Sequence of chain 1.A:
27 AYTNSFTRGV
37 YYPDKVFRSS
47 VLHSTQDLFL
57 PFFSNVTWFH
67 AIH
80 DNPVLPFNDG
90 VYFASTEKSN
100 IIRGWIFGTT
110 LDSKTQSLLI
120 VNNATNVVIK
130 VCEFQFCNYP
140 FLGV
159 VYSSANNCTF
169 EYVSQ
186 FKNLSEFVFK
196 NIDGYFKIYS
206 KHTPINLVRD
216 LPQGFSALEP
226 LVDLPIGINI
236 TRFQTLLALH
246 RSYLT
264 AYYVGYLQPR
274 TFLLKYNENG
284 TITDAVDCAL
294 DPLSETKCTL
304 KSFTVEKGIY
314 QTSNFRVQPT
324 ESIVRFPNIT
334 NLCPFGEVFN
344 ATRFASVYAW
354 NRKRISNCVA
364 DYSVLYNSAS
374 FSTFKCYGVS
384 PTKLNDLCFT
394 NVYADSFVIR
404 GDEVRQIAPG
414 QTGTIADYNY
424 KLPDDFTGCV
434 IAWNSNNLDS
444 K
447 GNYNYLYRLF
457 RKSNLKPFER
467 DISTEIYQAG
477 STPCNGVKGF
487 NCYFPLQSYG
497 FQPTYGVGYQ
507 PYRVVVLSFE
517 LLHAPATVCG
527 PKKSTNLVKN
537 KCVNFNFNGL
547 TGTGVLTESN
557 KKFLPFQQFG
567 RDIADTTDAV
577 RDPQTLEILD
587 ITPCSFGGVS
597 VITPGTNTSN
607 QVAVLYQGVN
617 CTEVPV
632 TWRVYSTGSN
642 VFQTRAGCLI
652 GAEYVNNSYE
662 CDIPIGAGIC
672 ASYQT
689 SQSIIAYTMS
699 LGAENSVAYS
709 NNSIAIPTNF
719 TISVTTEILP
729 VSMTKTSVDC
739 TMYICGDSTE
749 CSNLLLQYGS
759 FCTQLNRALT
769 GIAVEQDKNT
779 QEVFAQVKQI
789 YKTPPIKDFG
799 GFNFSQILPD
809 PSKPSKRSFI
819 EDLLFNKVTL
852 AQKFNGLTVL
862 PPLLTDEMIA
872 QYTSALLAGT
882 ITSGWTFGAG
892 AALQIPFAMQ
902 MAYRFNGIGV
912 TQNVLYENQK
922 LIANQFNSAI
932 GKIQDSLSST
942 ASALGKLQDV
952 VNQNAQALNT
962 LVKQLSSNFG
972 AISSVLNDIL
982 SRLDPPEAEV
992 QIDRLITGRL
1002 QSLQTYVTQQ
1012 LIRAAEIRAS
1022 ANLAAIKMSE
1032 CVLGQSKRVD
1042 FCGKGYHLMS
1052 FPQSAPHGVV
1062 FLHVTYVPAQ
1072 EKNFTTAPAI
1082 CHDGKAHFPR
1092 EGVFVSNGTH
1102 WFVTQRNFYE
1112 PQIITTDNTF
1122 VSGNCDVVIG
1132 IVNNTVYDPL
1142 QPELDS

Binding-site contacts:
Ligand atom O7 contacts residue ASN657 of chain 1.A at 2.9 Å (h-bond).
Ligand atom C8 contacts residue ASN657 of chain 1.A at 4.4 Å.
Ligand atom N2 contacts residue ASN657 of chain 1.A at 2.9 Å (h-bond).
Ligand atom C2 contacts residue ASN657 of chain 1.A at 2.4 Å.
Ligand atom C5 contacts residue ASN657 of chain 1.A at 3.6 Å.
Ligand atom C1 contacts residue ASN657 of chain 1.A at 1.4 Å.
Ligand atom O5 contacts residue ASN657 of chain 1.A at 2.3 Å (h-bond).
Ligand atom C3 contacts residue ASN657 of chain 1.A at 3.8 Å.
Ligand atom C7 contacts residue ASN657 of chain 1.A at 3.1 Å.
Ligand atom C4 contacts residue ASN657 of chain 1.A at 4.2 Å.

This protein binds this small molecule.
Small molecule (SMILES): CC(=O)N[C@@H]1[C@@H](O)[C@H](O)[C@@H](CO)O[C@H]1O